Binding-site contacts:
Ligand atom N2 contacts residue ASP25 of chain 1.A at 2.9 Å (salt-bridge).
Ligand atom C1 contacts residue ASP25 of chain 1.A at 4.0 Å.
Ligand atom N2 contacts residue GLY27 of chain 1.B at 3.1 Å (h-bond).
Ligand atom C8 contacts residue PHE53 of chain 1.B at 4.1 Å (hydrophobic).
Ligand atom O6 contacts residue GLY48 of chain 1.B at 3.8 Å.
Ligand atom C9 contacts residue ILE50 of chain 1.B at 3.7 Å (hydrophobic).
Ligand atom C4 contacts residue GLY48 of chain 1.B at 4.2 Å.
Ligand atom C10 contacts residue ILE50 of chain 1.B at 3.7 Å (hydrophobic).
Ligand atom O12 contacts residue ARG8 of chain 1.A at 2.8 Å (salt-bridge).
Ligand atom C5 contacts residue GLY48 of chain 1.B at 3.7 Å.
Ligand atom O6 contacts residue VAL82 of chain 1.A at 4.1 Å.
Ligand atom C5 contacts residue VAL82 of chain 1.A at 3.7 Å (hydrophobic).
Ligand atom C3 contacts residue ARG8 of chain 1.A at 4.2 Å.
Ligand atom O6 contacts residue PRO81 of chain 1.A at 3.6 Å.
Ligand atom C1 contacts residue NI71 of chain 1.E at 3.5 Å.
Ligand atom O12 contacts residue GLY48 of chain 1.B at 3.9 Å.
Ligand atom C1 contacts residue GLY27 of chain 1.B at 4.0 Å.
Ligand atom C11 contacts residue NI71 of chain 1.E at 3.6 Å.
Ligand atom C3 contacts residue GLY27 of chain 1.B at 4.1 Å.
Ligand atom C9 contacts residue GLY49 of chain 1.B at 3.7 Å.
Ligand atom C7 contacts residue PRO81 of chain 1.A at 3.9 Å (hydrophobic).
Ligand atom C8 contacts residue PRO81 of chain 1.A at 3.8 Å (hydrophobic).
Ligand atom C3 contacts residue NI71 of chain 1.E at 3.8 Å.
Ligand atom O6 contacts residue GLY49 of chain 1.B at 3.9 Å.
Ligand atom C11 contacts residue ASP25 of chain 1.A at 4.2 Å.
Ligand atom C1 contacts residue LEU23 of chain 1.A at 4.2 Å (hydrophobic).
Ligand atom C9 contacts residue VAL82 of chain 1.A at 4.2 Å (hydrophobic).
Ligand atom N2 contacts residue ILE84 of chain 1.A at 3.7 Å.
Ligand atom C8 contacts residue GLY49 of chain 1.B at 4.3 Å.
Ligand atom C10 contacts residue NI71 of chain 1.E at 4.2 Å.
Ligand atom C3 contacts residue VAL82 of chain 1.A at 4.3 Å (hydrophobic).
Ligand atom C4 contacts residue VAL82 of chain 1.A at 3.8 Å (hydrophobic).
Ligand atom O12 contacts residue VAL82 of chain 1.A at 3.9 Å.
Ligand atom C10 contacts residue GLY49 of chain 1.B at 4.1 Å.
Ligand atom N2 contacts residue NI71 of chain 1.E at 3.3 Å.
Ligand atom C1 contacts residue ILE84 of chain 1.A at 3.8 Å (hydrophobic).
Ligand atom C9 contacts residue PRO81 of chain 1.A at 4.2 Å (hydrophobic).
Ligand atom C11 contacts residue ILE84 of chain 1.A at 3.6 Å (hydrophobic).
Ligand atom N2 contacts residue LEU23 of chain 1.A at 3.5 Å.
Ligand atom C5 contacts residue ARG8 of chain 1.A at 4.0 Å.

Sequence of chain 1.B:
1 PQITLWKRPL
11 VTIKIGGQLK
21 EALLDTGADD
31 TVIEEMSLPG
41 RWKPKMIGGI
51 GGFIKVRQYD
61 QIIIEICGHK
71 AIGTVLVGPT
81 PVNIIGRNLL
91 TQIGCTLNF

The protein below binds the small molecule below.
Small molecule (SMILES): CCOC(=O)c1cccc(N)c1

Sequence of chain 1.A:
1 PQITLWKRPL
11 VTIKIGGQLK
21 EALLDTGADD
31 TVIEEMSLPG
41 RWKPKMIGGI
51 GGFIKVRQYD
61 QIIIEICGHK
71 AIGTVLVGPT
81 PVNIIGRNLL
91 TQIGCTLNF